The small molecule below binds the protein below.
Small molecule (SMILES): CC[C@H]1OC(=O)[C@H](C)[C@@H](O[C@H]2O[C@@H](C)C[C@@H](N(C)C)[C@@H]2O)[C@@H](C)C[C@H](C)C(=O)/C=C/[C@H]1C

Sequence of chain 1.A:
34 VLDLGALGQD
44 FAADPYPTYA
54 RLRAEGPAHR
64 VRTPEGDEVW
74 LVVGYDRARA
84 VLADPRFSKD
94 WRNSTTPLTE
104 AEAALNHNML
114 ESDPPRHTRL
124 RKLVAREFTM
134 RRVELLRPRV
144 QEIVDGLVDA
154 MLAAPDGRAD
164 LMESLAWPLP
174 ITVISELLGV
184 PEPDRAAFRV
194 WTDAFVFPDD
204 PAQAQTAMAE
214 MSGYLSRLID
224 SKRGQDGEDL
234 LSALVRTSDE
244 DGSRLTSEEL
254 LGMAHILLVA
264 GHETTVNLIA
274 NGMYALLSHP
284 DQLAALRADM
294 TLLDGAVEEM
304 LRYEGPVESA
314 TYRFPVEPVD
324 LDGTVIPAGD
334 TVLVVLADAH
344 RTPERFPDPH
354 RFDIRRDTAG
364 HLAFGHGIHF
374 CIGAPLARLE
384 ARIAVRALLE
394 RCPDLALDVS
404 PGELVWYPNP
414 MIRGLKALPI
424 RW

Binding-site contacts:
Ligand atom C14 contacts residue LEU108 of chain 1.A at 3.5 Å (hydrophobic).
Ligand atom C13 contacts residue LEU101 of chain 1.A at 3.8 Å (hydrophobic).
Ligand atom C2 contacts residue THR314 of chain 1.A at 3.9 Å.
Ligand atom C11 contacts residue HIS258 of chain 1.A at 3.9 Å.
Ligand atom C2 contacts residue HEM1 of chain 1.C at 4.0 Å.
Ligand atom O6 contacts residue VAL199 of chain 1.A at 3.0 Å.
Ligand atom C17 contacts residue VAL262 of chain 1.A at 3.7 Å (hydrophobic).
Ligand atom C15 contacts residue GLU114 of chain 1.A at 3.8 Å.
Ligand atom C13 contacts residue TRP94 of chain 1.A at 3.5 Å (hydrophobic).
Ligand atom C5 contacts residue THR314 of chain 1.A at 4.0 Å.
Ligand atom C3 contacts residue THR267 of chain 1.A at 4.0 Å.
Ligand atom C10 contacts residue MET211 of chain 1.A at 3.7 Å (hydrophobic).
Ligand atom C20 contacts residue PHE198 of chain 1.A at 3.2 Å (hydrophobic).
Ligand atom C7 contacts residue VAL262 of chain 1.A at 4.0 Å (hydrophobic).
Ligand atom O2 contacts residue ALA263 of chain 1.A at 3.2 Å.
Ligand atom C14 contacts residue GLU114 of chain 1.A at 2.8 Å.
Ligand atom O5 contacts residue GLU114 of chain 1.A at 3.1 Å (salt-bridge).
Ligand atom C25 contacts residue MET414 of chain 1.A at 3.8 Å (hydrophobic).
Ligand atom C20 contacts residue VAL199 of chain 1.A at 3.7 Å (hydrophobic).
Ligand atom C21 contacts residue VAL199 of chain 1.A at 4.0 Å (hydrophobic).
Ligand atom C2 contacts residue VAL310 of chain 1.A at 4.0 Å (hydrophobic).
Ligand atom N1 contacts residue GLU114 of chain 1.A at 2.6 Å (salt-bridge).
Ligand atom C24 contacts residue VAL310 of chain 1.A at 3.9 Å (hydrophobic).
Ligand atom C14 contacts residue ASN109 of chain 1.A at 3.6 Å.
Ligand atom C13 contacts residue GLU114 of chain 1.A at 3.0 Å.
Ligand atom O2 contacts residue VAL262 of chain 1.A at 3.8 Å.
Ligand atom C10 contacts residue LEU108 of chain 1.A at 3.6 Å (hydrophobic).
Ligand atom C17 contacts residue PHE198 of chain 1.A at 3.5 Å (hydrophobic).
Ligand atom C1 contacts residue HEM1 of chain 1.C at 3.7 Å.
Ligand atom C25 contacts residue SER312 of chain 1.A at 3.7 Å.
Ligand atom C14 contacts residue GLU105 of chain 1.A at 3.4 Å.
Ligand atom O1 contacts residue THR314 of chain 1.A at 3.5 Å.
Ligand atom C10 contacts residue PHE198 of chain 1.A at 3.8 Å (hydrophobic).
Ligand atom C13 contacts residue GLU105 of chain 1.A at 3.9 Å.
Ligand atom C11 contacts residue LEU108 of chain 1.A at 3.9 Å (hydrophobic).
Ligand atom C25 contacts residue VAL310 of chain 1.A at 3.4 Å (hydrophobic).
Ligand atom C1 contacts residue LEU113 of chain 1.A at 3.6 Å (hydrophobic).
Ligand atom C6 contacts residue THR314 of chain 1.A at 3.8 Å.
Ligand atom C9 contacts residue MET211 of chain 1.A at 3.8 Å (hydrophobic).
Ligand atom C12 contacts residue GLU114 of chain 1.A at 3.8 Å.